This small molecule binds to this protein.
Small molecule (SMILES): Cc1cc(-c2c(Cl)cccc2OCCCC(F)(F)F)nc(N)n1

Sequence of chain 2.B:
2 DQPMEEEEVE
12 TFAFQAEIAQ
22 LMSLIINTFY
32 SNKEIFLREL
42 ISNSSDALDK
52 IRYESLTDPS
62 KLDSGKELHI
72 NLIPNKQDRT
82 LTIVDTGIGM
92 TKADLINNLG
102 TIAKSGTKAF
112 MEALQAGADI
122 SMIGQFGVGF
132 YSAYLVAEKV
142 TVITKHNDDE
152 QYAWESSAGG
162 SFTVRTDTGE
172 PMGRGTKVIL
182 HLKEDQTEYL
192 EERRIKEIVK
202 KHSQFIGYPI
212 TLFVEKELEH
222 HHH

Binding-site contacts:
Ligand atom C2 contacts residue MET91 of chain 2.B at 4.0 Å (hydrophobic).
Ligand atom C12 contacts residue ASP86 of chain 2.B at 3.9 Å.
Ligand atom F22 contacts residue LYS51 of chain 2.B at 3.2 Å.
Ligand atom C5 contacts residue MET91 of chain 2.B at 3.6 Å (hydrophobic).
Ligand atom C11 contacts residue MET91 of chain 2.B at 4.0 Å (hydrophobic).
Ligand atom C3 contacts residue ASN44 of chain 2.B at 3.8 Å.
Ligand atom C9 contacts residue PHE131 of chain 2.B at 3.5 Å (hydrophobic).
Ligand atom CL10 contacts residue PHE131 of chain 2.B at 4.0 Å.
Ligand atom N17 contacts residue THR177 of chain 2.B at 3.8 Å.
Ligand atom CL10 contacts residue LEU100 of chain 2.B at 4.0 Å.
Ligand atom F23 contacts residue ALA48 of chain 2.B at 3.0 Å.
Ligand atom C4 contacts residue LEU100 of chain 2.B at 3.9 Å (hydrophobic).
Ligand atom C16 contacts residue GLY90 of chain 2.B at 3.6 Å.
Ligand atom F21 contacts residue LYS51 of chain 2.B at 3.4 Å.
Ligand atom C20 contacts residue LYS51 of chain 2.B at 3.9 Å.
Ligand atom C13 contacts residue PHE131 of chain 2.B at 3.6 Å (hydrophobic).
Ligand atom C16 contacts residue MET91 of chain 2.B at 3.7 Å (hydrophobic).
Ligand atom C16 contacts residue ILE89 of chain 2.B at 4.0 Å (hydrophobic).
Ligand atom C11 contacts residue THR177 of chain 2.B at 3.8 Å.
Ligand atom C7 contacts residue ASN44 of chain 2.B at 3.9 Å.
Ligand atom C12 contacts residue THR177 of chain 2.B at 3.9 Å.
Ligand atom C9 contacts residue LEU100 of chain 2.B at 3.5 Å (hydrophobic).
Ligand atom N6 contacts residue ASN44 of chain 2.B at 3.6 Å.
Ligand atom N15 contacts residue THR177 of chain 2.B at 3.4 Å (h-bond).
Ligand atom C11 contacts residue ALA48 of chain 2.B at 4.0 Å (hydrophobic).
Ligand atom C13 contacts residue LEU100 of chain 2.B at 4.0 Å (hydrophobic).
Ligand atom CL10 contacts residue MET91 of chain 2.B at 3.6 Å.
Ligand atom C1 contacts residue ASN44 of chain 2.B at 4.0 Å.
Ligand atom N17 contacts residue ASN44 of chain 2.B at 4.0 Å.
Ligand atom O8 contacts residue ASN44 of chain 2.B at 4.0 Å.
Ligand atom C16 contacts residue ALA48 of chain 2.B at 3.9 Å (hydrophobic).
Ligand atom C14 contacts residue ASN44 of chain 2.B at 4.1 Å.
Ligand atom C16 contacts residue THR177 of chain 2.B at 3.9 Å.
Ligand atom F23 contacts residue ASN44 of chain 2.B at 3.8 Å.
Ligand atom C4 contacts residue PHE131 of chain 2.B at 4.1 Å (hydrophobic).
Ligand atom F23 contacts residue ASP47 of chain 2.B at 3.1 Å.
Ligand atom N15 contacts residue ALA48 of chain 2.B at 3.5 Å.
Ligand atom N17 contacts residue SER45 of chain 2.B at 3.5 Å (h-bond).
Ligand atom N17 contacts residue ASP86 of chain 2.B at 2.7 Å (salt-bridge).
Ligand atom F22 contacts residue ILE89 of chain 2.B at 3.9 Å.